Sequence of chain 1.B:
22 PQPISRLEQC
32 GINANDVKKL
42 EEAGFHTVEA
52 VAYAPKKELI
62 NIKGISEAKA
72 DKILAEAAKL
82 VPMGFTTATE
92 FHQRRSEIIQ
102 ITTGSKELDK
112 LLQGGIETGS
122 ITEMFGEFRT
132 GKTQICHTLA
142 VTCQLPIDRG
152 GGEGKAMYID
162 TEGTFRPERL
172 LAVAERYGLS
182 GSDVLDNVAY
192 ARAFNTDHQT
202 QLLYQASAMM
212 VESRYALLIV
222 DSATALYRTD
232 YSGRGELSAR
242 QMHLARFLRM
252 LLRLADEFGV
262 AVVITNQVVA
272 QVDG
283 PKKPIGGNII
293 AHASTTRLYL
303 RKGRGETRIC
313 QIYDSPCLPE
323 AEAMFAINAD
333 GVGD

This protein binds this small molecule.
Small molecule (SMILES): Cc1cn([C@H]2C[C@H](O[P](=O)(O)OC[C@H]3O[C@@H](n4cc(C)c(=O)[nH]c4=O)C[C@@H]3O[P](=O)(O)OC[C@H]3O[C@@H](n4cc(C)c(=O)[nH]c4=O)C[C@@H]3O[P](=O)(O)OC[C@H]3O[C@@H](n4cc(C)c(=O)[nH]c4=O)C[C@@H]3O[P](=O)(O)OC[C@H]3O[C@@H](n4cc(C)c(=O)[nH]c4=O)C[C@@H]3O[P](=O)(O)OC[C@H]3O[C@@H](n4cc(C)c(=O)[nH]c4=O)C[C@@H]3O[P](=O)(O)OC[C@H]3O[C@@H](n4cc(C)c(=O)[nH]c4=O)C[C@@H]3O[P](=O)(O)OC[C@H]3O[C@@H](n4cc(C)c(=O)[nH]c4=O)C[C@@H]3O[P](=O)(O)OC[C@H]3O[C@@H](n4cc(C)c(=O)[nH]c4=O)C[C@@H]3O)[C@@H](COP(=O)=O)O2)c(=O)[nH]c1=O

Sequence of chain 1.C:
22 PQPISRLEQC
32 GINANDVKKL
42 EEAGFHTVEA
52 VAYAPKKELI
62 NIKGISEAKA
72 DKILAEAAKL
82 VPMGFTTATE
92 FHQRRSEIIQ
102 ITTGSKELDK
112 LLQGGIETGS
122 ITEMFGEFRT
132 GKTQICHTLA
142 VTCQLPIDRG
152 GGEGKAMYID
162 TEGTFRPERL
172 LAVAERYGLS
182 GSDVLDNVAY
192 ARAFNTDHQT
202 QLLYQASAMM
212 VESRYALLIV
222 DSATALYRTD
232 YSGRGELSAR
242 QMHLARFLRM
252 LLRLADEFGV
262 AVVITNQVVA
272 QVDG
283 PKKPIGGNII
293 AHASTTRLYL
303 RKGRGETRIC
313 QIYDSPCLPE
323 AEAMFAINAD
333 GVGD

Sequence of chain 1.A:
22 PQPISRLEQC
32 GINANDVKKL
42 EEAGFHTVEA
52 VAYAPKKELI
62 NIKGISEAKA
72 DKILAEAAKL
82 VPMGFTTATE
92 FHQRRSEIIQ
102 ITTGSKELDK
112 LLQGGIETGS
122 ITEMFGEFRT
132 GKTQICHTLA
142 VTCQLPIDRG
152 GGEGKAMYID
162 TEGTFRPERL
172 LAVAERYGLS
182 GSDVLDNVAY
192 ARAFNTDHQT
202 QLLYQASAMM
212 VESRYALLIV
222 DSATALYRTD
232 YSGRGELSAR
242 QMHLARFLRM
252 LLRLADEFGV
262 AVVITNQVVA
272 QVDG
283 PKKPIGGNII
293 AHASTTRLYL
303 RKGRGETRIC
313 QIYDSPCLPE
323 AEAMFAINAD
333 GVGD

Binding-site contacts:
Ligand atom O3' contacts residue GLN242 of chain 1.C at 3.2 Å.
Ligand atom O5' contacts residue ALA271 of chain 1.A at 2.4 Å.
Ligand atom N3 contacts residue ARG235 of chain 1.C at 2.4 Å (salt-bridge).
Ligand atom O2 contacts residue SER239 of chain 1.B at 3.1 Å.
Ligand atom O2 contacts residue ARG235 of chain 1.C at 3.1 Å (salt-bridge).
Ligand atom OP1 contacts residue GLY288 of chain 1.B at 2.7 Å (h-bond).
Ligand atom N3 contacts residue ARG235 of chain 1.B at 2.4 Å (salt-bridge).
Ligand atom OP1 contacts residue ILE287 of chain 1.C at 3.1 Å.
Ligand atom OP2 contacts residue VAL270 of chain 1.B at 3.1 Å.
Ligand atom OP1 contacts residue GLY288 of chain 1.A at 2.7 Å (h-bond).
Ligand atom C4 contacts residue ARG235 of chain 1.B at 3.0 Å.
Ligand atom C4 contacts residue ARG235 of chain 1.A at 3.2 Å.
Ligand atom N3 contacts residue VAL273 of chain 1.A at 3.1 Å.
Ligand atom C4 contacts residue VAL273 of chain 1.C at 3.0 Å (hydrophobic).
Ligand atom N3 contacts residue ARG235 of chain 1.A at 2.7 Å (salt-bridge).
Ligand atom O4 contacts residue ARG235 of chain 1.B at 3.1 Å (salt-bridge).
Ligand atom O5' contacts residue ALA271 of chain 1.B at 3.0 Å.
Ligand atom OP1 contacts residue ALA271 of chain 1.A at 3.0 Å (h-bond).
Ligand atom P contacts residue ALA271 of chain 1.A at 2.2 Å.
Ligand atom OP1 contacts residue ASN290 of chain 1.B at 2.6 Å (h-bond).
Ligand atom OP1 contacts residue GLN242 of chain 1.C at 3.1 Å (h-bond).
Ligand atom OP2 contacts residue VAL270 of chain 1.C at 2.9 Å.
Ligand atom O5' contacts residue ILE291 of chain 1.C at 3.0 Å.
Ligand atom C7 contacts residue GLN272 of chain 1.B at 3.2 Å.
Ligand atom OP2 contacts residue VAL270 of chain 1.A at 2.9 Å.
Ligand atom OP2 contacts residue ILE291 of chain 1.B at 3.2 Å.
Ligand atom C2 contacts residue ARG235 of chain 1.C at 3.0 Å.
Ligand atom OP2 contacts residue ALA271 of chain 1.B at 2.6 Å (h-bond).
Ligand atom C5 contacts residue VAL273 of chain 1.C at 3.2 Å (hydrophobic).
Ligand atom OP2 contacts residue ARG229 of chain 1.B at 3.1 Å (salt-bridge).
Ligand atom O3' contacts residue ARG241 of chain 1.B at 3.1 Å (salt-bridge).
Ligand atom N3 contacts residue VAL273 of chain 1.C at 3.2 Å.
Ligand atom OP2 contacts residue ALA271 of chain 1.A at 1.5 Å.
Ligand atom C2 contacts residue ARG235 of chain 1.B at 3.2 Å.
Ligand atom C4 contacts residue ARG235 of chain 1.C at 3.2 Å.
Ligand atom OP1 contacts residue GLY288 of chain 1.C at 2.8 Å (h-bond).
Ligand atom O3' contacts residue ARG241 of chain 1.C at 3.2 Å (salt-bridge).
Ligand atom C7 contacts residue GLN272 of chain 1.A at 3.1 Å.
Ligand atom OP2 contacts residue ARG229 of chain 1.C at 3.2 Å (salt-bridge).
Ligand atom C4 contacts residue VAL273 of chain 1.A at 3.1 Å (hydrophobic).